Sequence of chain 1.B:
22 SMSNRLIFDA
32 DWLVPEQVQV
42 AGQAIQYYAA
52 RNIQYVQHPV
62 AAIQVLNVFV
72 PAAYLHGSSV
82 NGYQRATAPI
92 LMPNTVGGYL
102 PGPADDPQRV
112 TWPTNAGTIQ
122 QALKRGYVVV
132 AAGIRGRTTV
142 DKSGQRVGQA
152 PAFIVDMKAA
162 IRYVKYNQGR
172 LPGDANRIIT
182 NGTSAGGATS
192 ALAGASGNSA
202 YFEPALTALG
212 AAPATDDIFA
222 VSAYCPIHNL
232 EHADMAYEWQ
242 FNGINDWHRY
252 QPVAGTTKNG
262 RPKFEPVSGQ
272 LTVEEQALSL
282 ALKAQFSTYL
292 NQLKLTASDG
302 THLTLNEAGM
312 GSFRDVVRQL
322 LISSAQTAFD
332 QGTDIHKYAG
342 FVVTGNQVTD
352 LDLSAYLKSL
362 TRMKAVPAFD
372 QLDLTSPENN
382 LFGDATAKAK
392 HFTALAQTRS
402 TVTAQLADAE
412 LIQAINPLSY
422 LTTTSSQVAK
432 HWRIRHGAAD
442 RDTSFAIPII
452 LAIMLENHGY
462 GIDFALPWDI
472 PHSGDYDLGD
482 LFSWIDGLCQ

A small-molecule ligand and the protein it binds are described below.
Small molecule (SMILES): CCOC(=O)c1cc(O)cc(O)c1

Binding-site contacts:
Ligand atom C13 contacts residue GLU379 of chain 1.B at 4.3 Å.
Ligand atom O09 contacts residue ASP443 of chain 1.B at 2.5 Å (salt-bridge).
Ligand atom C06 contacts residue ILE228 of chain 1.B at 4.1 Å (hydrophobic).
Ligand atom C11 contacts residue ILE228 of chain 1.B at 3.7 Å (hydrophobic).
Ligand atom O05 contacts residue GLY99 of chain 1.B at 2.5 Å (h-bond).
Ligand atom C13 contacts residue ILE228 of chain 1.B at 4.1 Å (hydrophobic).
Ligand atom C04 contacts residue ALA186 of chain 1.B at 4.0 Å (hydrophobic).
Ligand atom C07 contacts residue ILE228 of chain 1.B at 4.2 Å (hydrophobic).
Ligand atom C10 contacts residue ILE228 of chain 1.B at 3.9 Å (hydrophobic).
Ligand atom O05 contacts residue ALA186 of chain 1.B at 3.1 Å (h-bond).
Ligand atom O03 contacts residue GLY99 of chain 1.B at 4.2 Å.
Ligand atom C04 contacts residue GLY99 of chain 1.B at 3.1 Å.
Ligand atom C06 contacts residue SER185 of chain 1.B at 4.1 Å.
Ligand atom C04 contacts residue HIS473 of chain 1.B at 3.7 Å.
Ligand atom C10 contacts residue GLU379 of chain 1.B at 3.2 Å.
Ligand atom C10 contacts residue LYS365 of chain 1.B at 3.3 Å.
Ligand atom O12 contacts residue TYR100 of chain 1.B at 3.7 Å.
Ligand atom C07 contacts residue ASP443 of chain 1.B at 3.5 Å.
Ligand atom C02 contacts residue HIS473 of chain 1.B at 3.4 Å.
Ligand atom O03 contacts residue HIS473 of chain 1.B at 2.7 Å (h-bond).
Ligand atom C08 contacts residue ILE228 of chain 1.B at 4.3 Å (hydrophobic).
Ligand atom C02 contacts residue SER185 of chain 1.B at 4.3 Å.
Ligand atom C11 contacts residue GLU379 of chain 1.B at 3.0 Å.
Ligand atom O05 contacts residue GLY98 of chain 1.B at 3.3 Å.
Ligand atom C13 contacts residue ALA186 of chain 1.B at 4.1 Å (hydrophobic).
Ligand atom C01 contacts residue HIS473 of chain 1.B at 4.2 Å.
Ligand atom C06 contacts residue GLY99 of chain 1.B at 3.8 Å.
Ligand atom O05 contacts residue SER185 of chain 1.B at 3.1 Å.
Ligand atom O03 contacts residue SER185 of chain 1.B at 3.2 Å.
Ligand atom C04 contacts residue GLY98 of chain 1.B at 4.1 Å.
Ligand atom C08 contacts residue ASP443 of chain 1.B at 3.5 Å.
Ligand atom O09 contacts residue LYS365 of chain 1.B at 2.5 Å (salt-bridge).
Ligand atom C11 contacts residue GLY99 of chain 1.B at 4.2 Å.
Ligand atom O12 contacts residue GLU379 of chain 1.B at 2.2 Å (salt-bridge).
Ligand atom C08 contacts residue LYS365 of chain 1.B at 3.3 Å.
Ligand atom C07 contacts residue HIS473 of chain 1.B at 3.4 Å.
Ligand atom O12 contacts residue ILE228 of chain 1.B at 3.7 Å.
Ligand atom C13 contacts residue GLY99 of chain 1.B at 3.4 Å.
Ligand atom C04 contacts residue SER185 of chain 1.B at 3.3 Å.
Ligand atom C06 contacts residue HIS473 of chain 1.B at 4.0 Å.